Sequence of chain 57.Q:
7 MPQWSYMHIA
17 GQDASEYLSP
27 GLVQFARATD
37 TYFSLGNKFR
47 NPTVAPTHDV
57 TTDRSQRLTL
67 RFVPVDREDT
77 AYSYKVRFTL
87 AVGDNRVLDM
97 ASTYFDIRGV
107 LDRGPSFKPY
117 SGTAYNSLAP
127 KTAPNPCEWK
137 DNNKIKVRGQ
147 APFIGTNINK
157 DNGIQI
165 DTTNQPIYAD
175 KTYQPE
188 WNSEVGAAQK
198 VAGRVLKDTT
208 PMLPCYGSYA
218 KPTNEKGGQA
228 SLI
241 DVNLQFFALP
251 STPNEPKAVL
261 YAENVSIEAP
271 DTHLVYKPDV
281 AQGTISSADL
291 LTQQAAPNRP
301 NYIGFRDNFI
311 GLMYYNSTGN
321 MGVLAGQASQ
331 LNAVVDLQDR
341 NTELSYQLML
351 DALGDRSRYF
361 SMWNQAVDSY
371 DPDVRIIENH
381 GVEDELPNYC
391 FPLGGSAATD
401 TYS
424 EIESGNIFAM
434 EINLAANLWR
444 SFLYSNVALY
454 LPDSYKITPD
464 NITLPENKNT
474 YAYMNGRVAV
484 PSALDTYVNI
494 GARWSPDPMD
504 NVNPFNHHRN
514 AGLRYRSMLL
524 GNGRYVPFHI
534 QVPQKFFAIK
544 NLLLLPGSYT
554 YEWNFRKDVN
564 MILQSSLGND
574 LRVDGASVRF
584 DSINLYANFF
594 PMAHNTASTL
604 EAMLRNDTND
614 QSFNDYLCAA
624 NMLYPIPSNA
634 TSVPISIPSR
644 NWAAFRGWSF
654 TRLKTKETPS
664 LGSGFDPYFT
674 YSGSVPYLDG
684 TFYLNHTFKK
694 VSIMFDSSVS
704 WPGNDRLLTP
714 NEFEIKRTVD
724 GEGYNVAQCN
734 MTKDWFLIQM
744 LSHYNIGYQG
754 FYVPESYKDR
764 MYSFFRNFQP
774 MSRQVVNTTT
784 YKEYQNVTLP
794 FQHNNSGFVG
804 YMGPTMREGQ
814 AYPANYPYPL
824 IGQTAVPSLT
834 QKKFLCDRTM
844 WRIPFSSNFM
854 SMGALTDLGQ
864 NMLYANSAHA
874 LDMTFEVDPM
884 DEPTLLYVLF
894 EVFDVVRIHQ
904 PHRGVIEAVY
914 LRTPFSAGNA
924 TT

Sequence of chain 57.S:
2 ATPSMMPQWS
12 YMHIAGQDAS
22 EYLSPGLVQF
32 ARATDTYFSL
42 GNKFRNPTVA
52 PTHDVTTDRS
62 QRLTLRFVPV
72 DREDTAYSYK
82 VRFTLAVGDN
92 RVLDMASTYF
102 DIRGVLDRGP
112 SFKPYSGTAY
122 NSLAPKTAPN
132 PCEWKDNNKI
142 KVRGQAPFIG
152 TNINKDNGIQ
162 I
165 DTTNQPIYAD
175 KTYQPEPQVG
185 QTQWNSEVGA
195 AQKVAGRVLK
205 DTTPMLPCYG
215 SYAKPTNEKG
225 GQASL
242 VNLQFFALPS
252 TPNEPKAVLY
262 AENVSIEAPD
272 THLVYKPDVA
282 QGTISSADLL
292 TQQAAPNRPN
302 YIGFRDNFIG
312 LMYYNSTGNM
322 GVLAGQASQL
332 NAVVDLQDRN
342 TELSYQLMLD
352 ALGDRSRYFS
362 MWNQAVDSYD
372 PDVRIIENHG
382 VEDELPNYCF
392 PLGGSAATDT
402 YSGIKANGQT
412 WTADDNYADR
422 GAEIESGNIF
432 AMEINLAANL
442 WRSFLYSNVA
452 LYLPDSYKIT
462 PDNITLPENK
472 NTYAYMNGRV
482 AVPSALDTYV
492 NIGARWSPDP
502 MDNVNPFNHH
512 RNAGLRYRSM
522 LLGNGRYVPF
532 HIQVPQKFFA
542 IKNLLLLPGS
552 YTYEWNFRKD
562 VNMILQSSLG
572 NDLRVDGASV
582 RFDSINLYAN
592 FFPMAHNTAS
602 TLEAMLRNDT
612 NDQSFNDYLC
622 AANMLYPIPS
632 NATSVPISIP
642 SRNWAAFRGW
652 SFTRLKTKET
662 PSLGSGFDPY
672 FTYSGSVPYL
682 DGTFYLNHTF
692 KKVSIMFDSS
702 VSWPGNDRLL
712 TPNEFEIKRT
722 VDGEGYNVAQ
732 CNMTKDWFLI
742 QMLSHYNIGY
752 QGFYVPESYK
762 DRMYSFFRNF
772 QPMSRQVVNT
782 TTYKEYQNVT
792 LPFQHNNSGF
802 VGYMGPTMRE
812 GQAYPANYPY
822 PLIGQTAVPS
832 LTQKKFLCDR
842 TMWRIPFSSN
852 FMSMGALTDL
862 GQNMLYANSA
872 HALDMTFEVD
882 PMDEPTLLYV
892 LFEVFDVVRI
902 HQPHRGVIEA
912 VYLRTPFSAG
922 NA

This small molecule binds to this protein.
Small molecule (SMILES): NC(N)=NCCC[C@H](NC(=O)[C@@H]1CCCN1)C(=O)N[C@H](C=O)Cc1cnc[nH]1

Binding-site contacts:
Ligand atom CA contacts residue ARG649 of chain 57.Q at 3.4 Å.
Ligand atom CB contacts residue ALA857 of chain 57.Q at 3.9 Å (hydrophobic).
Ligand atom NE2 contacts residue GLU894 of chain 57.Q at 4.1 Å.
Ligand atom O contacts residue ARG845 of chain 57.Q at 3.8 Å.
Ligand atom CD contacts residue PHE896 of chain 57.Q at 4.1 Å (hydrophobic).
Ligand atom CB contacts residue TYR619 of chain 57.Q at 3.0 Å (hydrophobic).
Ligand atom CB contacts residue TYR619 of chain 57.Q at 3.8 Å (hydrophobic).
Ligand atom CG contacts residue GLU894 of chain 57.Q at 3.9 Å.
Ligand atom CE1 contacts residue LEU348 of chain 57.Q at 3.9 Å (hydrophobic).
Ligand atom CA contacts residue CYS621 of chain 57.Q at 3.7 Å (hydrophobic).
Ligand atom O contacts residue ALA857 of chain 57.Q at 4.0 Å.
Ligand atom CB contacts residue ARG649 of chain 57.Q at 4.1 Å.
Ligand atom CG contacts residue ARG46 of chain 57.S at 3.9 Å.
Ligand atom CG contacts residue PHE896 of chain 57.Q at 3.0 Å (hydrophobic).
Ligand atom CD contacts residue ARG46 of chain 57.S at 4.1 Å.
Ligand atom N contacts residue ASP618 of chain 57.Q at 3.9 Å.
Ligand atom CG contacts residue TYR619 of chain 57.Q at 3.8 Å (hydrophobic).
Ligand atom CE1 contacts residue MET843 of chain 57.Q at 3.6 Å (hydrophobic).
Ligand atom CB contacts residue ARG649 of chain 57.Q at 3.6 Å.
Ligand atom C contacts residue TYR619 of chain 57.Q at 3.1 Å (hydrophobic).
Ligand atom CA contacts residue TYR619 of chain 57.Q at 3.8 Å (hydrophobic).
Ligand atom CD contacts residue CYS621 of chain 57.Q at 3.6 Å (hydrophobic).
Ligand atom O contacts residue ARG649 of chain 57.Q at 3.9 Å.
Ligand atom CD2 contacts residue ARG845 of chain 57.Q at 3.5 Å.
Ligand atom ND1 contacts residue LEU620 of chain 57.Q at 3.0 Å.
Ligand atom CD contacts residue ASP897 of chain 57.Q at 3.5 Å.
Ligand atom O contacts residue TYR619 of chain 57.Q at 2.6 Å.
Ligand atom CG contacts residue ASN617 of chain 57.Q at 4.1 Å.
Ligand atom N contacts residue TYR619 of chain 57.Q at 3.6 Å.
Ligand atom N contacts residue ARG649 of chain 57.Q at 4.1 Å.
Ligand atom CB contacts residue PHE896 of chain 57.Q at 3.3 Å (hydrophobic).
Ligand atom C contacts residue ARG845 of chain 57.Q at 3.6 Å.
Ligand atom N contacts residue ASN617 of chain 57.Q at 3.6 Å.
Ligand atom CD contacts residue ASN617 of chain 57.Q at 3.2 Å.
Ligand atom CA contacts residue TYR619 of chain 57.Q at 3.9 Å (hydrophobic).
Ligand atom CB contacts residue GLU894 of chain 57.Q at 3.5 Å.
Ligand atom CD2 contacts residue GLU894 of chain 57.Q at 3.7 Å.
Ligand atom CE1 contacts residue LEU620 of chain 57.Q at 3.5 Å (hydrophobic).
Ligand atom N contacts residue TYR619 of chain 57.Q at 3.5 Å (h-bond).
Ligand atom N contacts residue CYS621 of chain 57.Q at 2.8 Å (h-bond).